Binding-site contacts:
Ligand atom O2' contacts residue ARG109 of chain 1.E at 2.8 Å (salt-bridge).
Ligand atom OP2 contacts residue ARG109 of chain 1.E at 2.8 Å (salt-bridge).
Ligand atom N7 contacts residue ASN37 of chain 1.C at 3.0 Å (h-bond).
Ligand atom O2' contacts residue ARG90 of chain 1.C at 3.2 Å (salt-bridge).
Ligand atom OP1 contacts residue SER35 of chain 1.E at 2.7 Å (h-bond).
Ligand atom OP2 contacts residue ARG109 of chain 1.C at 2.7 Å (salt-bridge).
Ligand atom N6 contacts residue THR74 of chain 1.C at 3.0 Å (h-bond).
Ligand atom N6 contacts residue ILE93 of chain 1.C at 2.9 Å (h-bond).
Ligand atom OP2 contacts residue SER35 of chain 1.C at 2.6 Å (h-bond).
Ligand atom C1' contacts residue ASN32 of chain 1.E at 3.2 Å.
Ligand atom O5' contacts residue ASN32 of chain 1.E at 3.2 Å (h-bond).
Ligand atom OP1 contacts residue ARG90 of chain 1.C at 3.0 Å (salt-bridge).
Ligand atom O4' contacts residue ASN32 of chain 1.C at 2.9 Å (h-bond).
Ligand atom OP2 contacts residue ASN32 of chain 1.E at 3.1 Å (h-bond).
Ligand atom N7 contacts residue ASN37 of chain 1.E at 3.4 Å (h-bond).
Ligand atom N6 contacts residue ASN37 of chain 1.C at 3.3 Å (h-bond).
Ligand atom N1 contacts residue LEU116 of chain 1.C at 3.1 Å (h-bond).
Ligand atom OP1 contacts residue GLN105 of chain 1.C at 3.1 Å (h-bond).
Ligand atom O4' contacts residue ASN32 of chain 1.E at 2.9 Å (h-bond).
Ligand atom O2' contacts residue ARG109 of chain 1.C at 2.8 Å (salt-bridge).
Ligand atom N6 contacts residue THR74 of chain 1.E at 3.0 Å (h-bond).
Ligand atom OP2 contacts residue ARG90 of chain 1.E at 2.7 Å (salt-bridge).
Ligand atom OP1 contacts residue ARG90 of chain 1.E at 3.0 Å (salt-bridge).
Ligand atom N7 contacts residue THR74 of chain 1.C at 2.7 Å (h-bond).
Ligand atom OP2 contacts residue ARG90 of chain 1.C at 2.8 Å (salt-bridge).
Ligand atom O2' contacts residue ARG90 of chain 1.E at 3.1 Å (salt-bridge).
Ligand atom N6 contacts residue SER73 of chain 1.C at 2.9 Å (h-bond).
Ligand atom N7 contacts residue THR74 of chain 1.E at 2.6 Å (h-bond).
Ligand atom N1 contacts residue ILE93 of chain 1.E at 3.1 Å (h-bond).
Ligand atom OP2 contacts residue GLN105 of chain 1.E at 3.1 Å (h-bond).
Ligand atom N1 contacts residue LEU116 of chain 1.E at 3.0 Å (h-bond).
Ligand atom N6 contacts residue SER73 of chain 1.E at 2.9 Å (h-bond).
Ligand atom O2' contacts residue ILE106 of chain 1.E at 3.3 Å.
Ligand atom O5' contacts residue ASN32 of chain 1.C at 3.2 Å (h-bond).
Ligand atom N6 contacts residue ILE93 of chain 1.E at 3.3 Å (h-bond).
Ligand atom OP2 contacts residue ASN32 of chain 1.C at 3.0 Å (h-bond).
Ligand atom N1 contacts residue ILE93 of chain 1.C at 3.0 Å (h-bond).
Ligand atom OP2 contacts residue ASN37 of chain 1.E at 3.3 Å (h-bond).
Ligand atom O2' contacts residue ILE106 of chain 1.C at 3.1 Å (h-bond).
Ligand atom C1' contacts residue ASN32 of chain 1.C at 3.1 Å.

Sequence of chain 1.C:
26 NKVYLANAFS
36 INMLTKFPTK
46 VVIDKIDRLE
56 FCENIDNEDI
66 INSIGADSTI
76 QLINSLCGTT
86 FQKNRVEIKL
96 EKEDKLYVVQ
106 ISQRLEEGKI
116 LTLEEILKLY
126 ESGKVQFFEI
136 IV

Sequence of chain 1.E:
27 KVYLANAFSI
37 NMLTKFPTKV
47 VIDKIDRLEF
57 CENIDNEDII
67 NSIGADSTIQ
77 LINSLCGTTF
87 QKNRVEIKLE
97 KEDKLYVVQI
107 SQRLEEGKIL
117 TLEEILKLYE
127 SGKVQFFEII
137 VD

The protein below binds the small molecule below.
Small molecule (SMILES): Nc1ncnc2c1ncn2[C@@H]1O[C@@H]2CO[P](=O)(O)O[C@H]3[C@@H](O)[C@H](n4cnc5c(N)ncnc54)O[C@@H]3CO[P](=O)(O)O[C@H]3[C@@H](O)[C@H](n4cnc5c(N)ncnc54)O[C@@H]3CO[P](=O)(O)O[C@H]3[C@@H](O)[C@H](n4cnc5c(N)ncnc54)O[C@@H]3CO[P](=O)(O)O[C@H]2[C@H]1O